The small molecule below binds the protein below.
Small molecule (SMILES): NCC(N)=O

Binding-site contacts:
Ligand atom O1 contacts residue ASP101 of chain 1.A at 3.8 Å.
Ligand atom N1 contacts residue TRP63 of chain 1.A at 3.5 Å.
Ligand atom O1 contacts residue TRP63 of chain 1.A at 4.2 Å.
Ligand atom O1 contacts residue TRP62 of chain 1.A at 3.4 Å.
Ligand atom C1 contacts residue ASP101 of chain 1.A at 3.4 Å.
Ligand atom C2 contacts residue ASP101 of chain 1.A at 3.6 Å.
Ligand atom N1 contacts residue LEU75 of chain 1.A at 4.2 Å.
Ligand atom C1 contacts residue TRP63 of chain 1.A at 4.2 Å (hydrophobic).
Ligand atom N2 contacts residue ASP101 of chain 1.A at 4.5 Å.
Ligand atom C1 contacts residue TRP62 of chain 1.A at 3.6 Å (hydrophobic).
Ligand atom N1 contacts residue ASP101 of chain 1.A at 3.3 Å (salt-bridge).
Ligand atom C2 contacts residue TRP62 of chain 1.A at 4.1 Å (hydrophobic).
Ligand atom N2 contacts residue TRP62 of chain 1.A at 3.5 Å.
Ligand atom N1 contacts residue TRP62 of chain 1.A at 3.4 Å.

Sequence of chain 1.A:
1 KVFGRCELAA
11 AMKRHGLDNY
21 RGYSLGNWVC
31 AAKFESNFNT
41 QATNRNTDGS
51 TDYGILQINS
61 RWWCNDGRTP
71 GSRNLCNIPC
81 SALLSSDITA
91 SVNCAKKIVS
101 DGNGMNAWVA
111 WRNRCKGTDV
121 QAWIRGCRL